Sequence of chain 1.B:
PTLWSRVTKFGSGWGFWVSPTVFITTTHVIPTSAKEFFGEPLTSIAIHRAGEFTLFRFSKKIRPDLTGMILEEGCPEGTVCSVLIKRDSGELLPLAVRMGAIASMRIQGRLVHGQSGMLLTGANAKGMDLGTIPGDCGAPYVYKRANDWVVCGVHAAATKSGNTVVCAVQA

Binding-site contacts:
Ligand atom C10 contacts residue ARG98 of chain 1.B at 4.5 Å.
Ligand atom C11 contacts residue GLY78 of chain 1.B at 4.2 Å.
Ligand atom O3 contacts residue LEU120 of chain 1.B at 3.7 Å.
Ligand atom C10 contacts residue GLY78 of chain 1.B at 4.0 Å.
Ligand atom C2 contacts residue LEU120 of chain 1.B at 3.6 Å (hydrophobic).
Ligand atom C4 contacts residue LEU120 of chain 1.B at 4.2 Å (hydrophobic).
Ligand atom C2 contacts residue ARG98 of chain 1.B at 4.0 Å.
Ligand atom C10 contacts residue VAL80 of chain 1.B at 4.0 Å (hydrophobic).
Ligand atom C4 contacts residue ARG98 of chain 1.B at 4.3 Å.
Ligand atom O1 contacts residue LEU120 of chain 1.B at 3.6 Å.
Ligand atom C5 contacts residue ARG98 of chain 1.B at 3.8 Å.
Ligand atom C8 contacts residue ARG98 of chain 1.B at 3.8 Å.
Ligand atom C12 contacts residue ARG98 of chain 1.B at 3.8 Å.
Ligand atom C7 contacts residue ARG98 of chain 1.B at 3.5 Å.
Ligand atom O3 contacts residue ARG98 of chain 1.B at 3.0 Å (salt-bridge).
Ligand atom C6 contacts residue ARG98 of chain 1.B at 3.3 Å.
Ligand atom C13 contacts residue ARG98 of chain 1.B at 3.8 Å.
Ligand atom O9 contacts residue ARG98 of chain 1.B at 4.2 Å.
Ligand atom C13 contacts residue LEU120 of chain 1.B at 4.1 Å (hydrophobic).

A protein and the small-molecule ligand that binds it are described below.
Small molecule (SMILES): CCOc1ccc(CC(=O)O)cc1